Sequence of chain 29.A:
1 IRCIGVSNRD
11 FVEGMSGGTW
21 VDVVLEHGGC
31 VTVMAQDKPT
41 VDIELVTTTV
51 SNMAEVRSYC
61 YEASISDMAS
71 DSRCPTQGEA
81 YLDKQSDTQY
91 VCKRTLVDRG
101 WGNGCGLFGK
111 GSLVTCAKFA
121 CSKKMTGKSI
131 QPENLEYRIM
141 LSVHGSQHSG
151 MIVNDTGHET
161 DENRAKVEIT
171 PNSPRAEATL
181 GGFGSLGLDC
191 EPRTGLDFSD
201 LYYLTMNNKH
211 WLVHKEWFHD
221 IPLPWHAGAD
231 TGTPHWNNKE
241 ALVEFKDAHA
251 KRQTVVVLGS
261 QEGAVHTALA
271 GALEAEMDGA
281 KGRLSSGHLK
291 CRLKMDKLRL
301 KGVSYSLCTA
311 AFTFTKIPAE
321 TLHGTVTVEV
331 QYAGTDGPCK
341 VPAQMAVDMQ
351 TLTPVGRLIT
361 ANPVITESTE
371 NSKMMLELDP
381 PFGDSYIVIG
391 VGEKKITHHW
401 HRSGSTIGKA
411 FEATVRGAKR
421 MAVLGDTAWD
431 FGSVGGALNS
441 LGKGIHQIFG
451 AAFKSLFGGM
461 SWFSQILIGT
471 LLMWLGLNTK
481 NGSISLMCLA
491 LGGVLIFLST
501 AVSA

Binding-site contacts:
Ligand atom N2 contacts residue THR156 of chain 29.A at 4.3 Å.
Ligand atom O5 contacts residue ASN154 of chain 29.A at 2.3 Å (h-bond).
Ligand atom O7 contacts residue ASN154 of chain 29.A at 4.3 Å.
Ligand atom O5 contacts residue THR156 of chain 29.A at 3.9 Å.
Ligand atom C3 contacts residue ASN154 of chain 29.A at 3.8 Å.
Ligand atom C5 contacts residue THR156 of chain 29.A at 4.1 Å.
Ligand atom O6 contacts residue MET151 of chain 29.A at 4.0 Å.
Ligand atom C3 contacts residue THR156 of chain 29.A at 4.5 Å.
Ligand atom C8 contacts residue ASN154 of chain 29.A at 2.8 Å.
Ligand atom C4 contacts residue ASN154 of chain 29.A at 4.3 Å.
Ligand atom C2 contacts residue ASN154 of chain 29.A at 2.5 Å.
Ligand atom C2 contacts residue THR156 of chain 29.A at 4.2 Å.
Ligand atom C1 contacts residue ASN154 of chain 29.A at 1.4 Å.
Ligand atom C7 contacts residue ASN154 of chain 29.A at 3.3 Å.
Ligand atom C6 contacts residue MET151 of chain 29.A at 4.0 Å (hydrophobic).
Ligand atom O5 contacts residue MET151 of chain 29.A at 3.9 Å.
Ligand atom C5 contacts residue ASN154 of chain 29.A at 3.7 Å.
Ligand atom N2 contacts residue ASN154 of chain 29.A at 2.9 Å (h-bond).
Ligand atom C1 contacts residue THR156 of chain 29.A at 3.2 Å.

A protein and the small-molecule ligand that binds it are described below.
Small molecule (SMILES): CC(=O)N[C@@H]1[C@@H](O)[C@H](O)[C@@H](CO)O[C@H]1O